Sequence of chain 1.A:
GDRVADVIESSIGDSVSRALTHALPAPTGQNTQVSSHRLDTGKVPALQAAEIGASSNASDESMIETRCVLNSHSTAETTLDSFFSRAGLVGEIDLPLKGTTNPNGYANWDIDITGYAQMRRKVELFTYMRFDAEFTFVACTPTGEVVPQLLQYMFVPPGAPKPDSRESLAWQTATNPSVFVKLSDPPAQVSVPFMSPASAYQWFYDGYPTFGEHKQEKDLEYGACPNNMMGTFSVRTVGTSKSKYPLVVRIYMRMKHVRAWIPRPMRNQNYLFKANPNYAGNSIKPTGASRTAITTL

Sequence of chain 1.C:
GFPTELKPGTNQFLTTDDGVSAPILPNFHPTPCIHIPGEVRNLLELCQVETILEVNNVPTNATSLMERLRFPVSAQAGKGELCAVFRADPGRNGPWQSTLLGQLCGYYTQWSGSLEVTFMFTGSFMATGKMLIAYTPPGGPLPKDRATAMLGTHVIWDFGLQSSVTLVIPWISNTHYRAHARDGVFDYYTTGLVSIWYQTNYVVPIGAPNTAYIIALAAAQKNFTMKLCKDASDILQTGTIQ

This small molecule binds to this protein.
Small molecule (SMILES): CCO/N=C/c1ccc(OCCCCCN2CCN(c3ccncc3)C2=O)cc1

Binding-site contacts:
Ligand atom CAP contacts residue ILE111 of chain 1.A at 3.6 Å (hydrophobic).
Ligand atom CAI contacts residue VAL192 of chain 1.A at 3.9 Å (hydrophobic).
Ligand atom CAI contacts residue PHE135 of chain 1.A at 3.7 Å (hydrophobic).
Ligand atom CAL contacts residue PRO177 of chain 1.A at 3.7 Å (hydrophobic).
Ligand atom CAG contacts residue GLN202 of chain 1.A at 3.5 Å.
Ligand atom OAW contacts residue MET195 of chain 1.A at 3.3 Å.
Ligand atom CAR contacts residue TYR201 of chain 1.A at 3.5 Å (hydrophobic).
Ligand atom CAS contacts residue TYR201 of chain 1.A at 3.7 Å (hydrophobic).
Ligand atom CAC contacts residue PHE233 of chain 1.A at 3.9 Å (hydrophobic).
Ligand atom CAH contacts residue PHE155 of chain 1.A at 3.7 Å (hydrophobic).
Ligand atom CAF contacts residue TRP203 of chain 1.A at 3.8 Å (hydrophobic).
Ligand atom CAX contacts residue TRP203 of chain 1.A at 3.5 Å (hydrophobic).
Ligand atom OAB contacts residue ASP112 of chain 1.A at 3.6 Å.
Ligand atom CAJ contacts residue PHE155 of chain 1.A at 3.8 Å (hydrophobic).
Ligand atom CBA contacts residue ASN228 of chain 1.A at 3.8 Å.
Ligand atom CAK contacts residue PHE135 of chain 1.A at 3.6 Å (hydrophobic).
Ligand atom CAA contacts residue VAL179 of chain 1.A at 3.3 Å (hydrophobic).
Ligand atom CAA contacts residue PRO177 of chain 1.A at 3.3 Å (hydrophobic).
Ligand atom CAP contacts residue PHE135 of chain 1.A at 3.6 Å (hydrophobic).
Ligand atom CAC contacts residue PHE137 of chain 1.A at 3.8 Å (hydrophobic).
Ligand atom CBA contacts residue TRP203 of chain 1.A at 3.3 Å (hydrophobic).
Ligand atom CAF contacts residue ASP112 of chain 1.A at 3.6 Å.
Ligand atom NBB contacts residue TRP203 of chain 1.A at 3.9 Å.
Ligand atom CAN contacts residue ILE111 of chain 1.A at 3.8 Å (hydrophobic).
Ligand atom CAD contacts residue ASP112 of chain 1.A at 3.7 Å.
Ligand atom CAS contacts residue ASN228 of chain 1.A at 3.7 Å.
Ligand atom CAA contacts residue TYR153 of chain 1.A at 3.7 Å (hydrophobic).
Ligand atom CAE contacts residue GLN202 of chain 1.A at 3.4 Å.
Ligand atom CAG contacts residue TRP203 of chain 1.A at 3.6 Å (hydrophobic).
Ligand atom OAW contacts residue ILE111 of chain 1.A at 3.9 Å.
Ligand atom CAG contacts residue ASN228 of chain 1.A at 3.2 Å.
Ligand atom CAD contacts residue THR114 of chain 1.A at 3.6 Å.
Ligand atom OAB contacts residue ILE113 of chain 1.A at 3.2 Å (h-bond).
Ligand atom CAA contacts residue SER178 of chain 1.A at 3.5 Å.
Ligand atom CAS contacts residue TRP203 of chain 1.A at 3.5 Å (hydrophobic).
Ligand atom OAB contacts residue TRP203 of chain 1.A at 3.8 Å.
Ligand atom CAE contacts residue ASN228 of chain 1.A at 3.4 Å.
Ligand atom NBC contacts residue TRP203 of chain 1.A at 3.2 Å.
Ligand atom CAL contacts residue PHE155 of chain 1.A at 3.7 Å (hydrophobic).
Ligand atom NAT contacts residue PHE155 of chain 1.A at 3.9 Å.

Sequence of chain 2.C:
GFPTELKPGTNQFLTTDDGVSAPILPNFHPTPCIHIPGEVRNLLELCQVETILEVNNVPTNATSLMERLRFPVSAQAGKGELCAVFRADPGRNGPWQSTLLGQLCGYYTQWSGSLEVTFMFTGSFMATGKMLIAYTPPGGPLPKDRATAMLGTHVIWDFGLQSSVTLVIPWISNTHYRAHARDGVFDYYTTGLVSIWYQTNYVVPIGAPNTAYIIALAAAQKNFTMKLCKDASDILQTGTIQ